A small-molecule ligand and the protein it binds are described below.
Small molecule (SMILES): CC(=O)N[C@H]1[C@H](O[C@H]2[C@H](O)[C@@H](NC(C)=O)CO[C@@H]2CO)O[C@H](CO)[C@@H](O[C@H]2O[C@H](CO)[C@@H](O)[C@H](O)[C@@H]2O)[C@@H]1O

Sequence of chain 1.B:
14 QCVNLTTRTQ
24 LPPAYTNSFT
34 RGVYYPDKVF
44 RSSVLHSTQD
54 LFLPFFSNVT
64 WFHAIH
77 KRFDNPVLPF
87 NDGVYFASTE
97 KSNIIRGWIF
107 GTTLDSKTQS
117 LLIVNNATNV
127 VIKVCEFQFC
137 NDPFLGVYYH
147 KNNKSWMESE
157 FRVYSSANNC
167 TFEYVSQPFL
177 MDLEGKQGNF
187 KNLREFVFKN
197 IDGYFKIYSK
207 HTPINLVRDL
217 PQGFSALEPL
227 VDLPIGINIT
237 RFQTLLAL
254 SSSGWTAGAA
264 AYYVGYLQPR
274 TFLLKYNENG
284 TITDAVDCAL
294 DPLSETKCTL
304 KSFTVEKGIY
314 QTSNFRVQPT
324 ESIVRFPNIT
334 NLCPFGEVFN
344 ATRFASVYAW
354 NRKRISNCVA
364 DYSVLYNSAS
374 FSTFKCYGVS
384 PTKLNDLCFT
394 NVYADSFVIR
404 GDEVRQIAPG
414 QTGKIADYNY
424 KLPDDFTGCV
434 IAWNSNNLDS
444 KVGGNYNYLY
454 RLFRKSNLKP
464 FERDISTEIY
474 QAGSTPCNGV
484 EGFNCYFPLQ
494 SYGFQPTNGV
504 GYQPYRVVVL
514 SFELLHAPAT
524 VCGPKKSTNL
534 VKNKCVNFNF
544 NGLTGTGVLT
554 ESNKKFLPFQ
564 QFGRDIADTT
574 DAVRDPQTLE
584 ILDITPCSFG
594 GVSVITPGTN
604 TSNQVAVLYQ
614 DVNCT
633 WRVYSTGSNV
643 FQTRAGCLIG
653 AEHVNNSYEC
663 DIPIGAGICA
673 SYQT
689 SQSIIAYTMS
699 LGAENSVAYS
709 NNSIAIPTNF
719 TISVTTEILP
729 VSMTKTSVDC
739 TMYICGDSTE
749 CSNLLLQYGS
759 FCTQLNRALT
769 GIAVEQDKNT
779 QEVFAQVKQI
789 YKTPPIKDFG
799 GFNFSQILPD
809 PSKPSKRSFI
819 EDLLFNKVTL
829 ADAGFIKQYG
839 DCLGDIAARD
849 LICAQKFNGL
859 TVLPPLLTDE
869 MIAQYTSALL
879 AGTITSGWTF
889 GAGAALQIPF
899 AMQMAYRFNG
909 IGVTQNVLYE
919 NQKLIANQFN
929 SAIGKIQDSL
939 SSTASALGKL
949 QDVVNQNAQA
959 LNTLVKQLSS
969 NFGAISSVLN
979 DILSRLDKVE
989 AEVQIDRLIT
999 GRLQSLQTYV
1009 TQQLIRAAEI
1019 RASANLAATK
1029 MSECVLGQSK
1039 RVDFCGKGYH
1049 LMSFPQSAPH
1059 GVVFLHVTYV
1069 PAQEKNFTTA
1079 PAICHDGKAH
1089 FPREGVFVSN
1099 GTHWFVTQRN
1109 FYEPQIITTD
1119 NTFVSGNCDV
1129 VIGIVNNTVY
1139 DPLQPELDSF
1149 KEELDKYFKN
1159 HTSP

Binding-site contacts:
Ligand atom C3 contacts residue LEU922 of chain 1.B at 4.1 Å (hydrophobic).
Ligand atom C7 contacts residue ASN717 of chain 1.B at 3.7 Å.
Ligand atom C1 contacts residue GLN1071 of chain 1.B at 3.6 Å.
Ligand atom C2 contacts residue ASN717 of chain 1.B at 2.7 Å.
Ligand atom C1 contacts residue ASN717 of chain 1.B at 1.6 Å.
Ligand atom C1 contacts residue LEU922 of chain 1.B at 4.0 Å (hydrophobic).
Ligand atom C8 contacts residue LEU922 of chain 1.B at 4.0 Å (hydrophobic).
Ligand atom C4 contacts residue LEU922 of chain 1.B at 4.4 Å (hydrophobic).
Ligand atom O7 contacts residue ASN717 of chain 1.B at 3.6 Å.
Ligand atom O5 contacts residue LEU922 of chain 1.B at 4.4 Å.
Ligand atom C5 contacts residue LEU922 of chain 1.B at 3.8 Å (hydrophobic).
Ligand atom O6 contacts residue GLN926 of chain 1.B at 3.5 Å (h-bond).
Ligand atom C2 contacts residue GLN1071 of chain 1.B at 4.3 Å.
Ligand atom O7 contacts residue GLN1071 of chain 1.B at 4.2 Å.
Ligand atom C2 contacts residue LEU922 of chain 1.B at 4.4 Å (hydrophobic).
Ligand atom O7 contacts residue LEU922 of chain 1.B at 3.6 Å.
Ligand atom N2 contacts residue ASN717 of chain 1.B at 3.2 Å (h-bond).
Ligand atom C4 contacts residue ASN717 of chain 1.B at 4.3 Å.
Ligand atom C5 contacts residue ASN717 of chain 1.B at 3.7 Å.
Ligand atom C3 contacts residue ASN717 of chain 1.B at 4.0 Å.
Ligand atom C7 contacts residue LEU922 of chain 1.B at 3.9 Å (hydrophobic).
Ligand atom O4 contacts residue LEU922 of chain 1.B at 4.1 Å.
Ligand atom O5 contacts residue ASN717 of chain 1.B at 2.3 Å (h-bond).
Ligand atom O5 contacts residue GLN1071 of chain 1.B at 3.6 Å.
Ligand atom O6 contacts residue LEU922 of chain 1.B at 4.3 Å.
Ligand atom C6 contacts residue LEU922 of chain 1.B at 4.3 Å (hydrophobic).